Sequence of chain 1.B:
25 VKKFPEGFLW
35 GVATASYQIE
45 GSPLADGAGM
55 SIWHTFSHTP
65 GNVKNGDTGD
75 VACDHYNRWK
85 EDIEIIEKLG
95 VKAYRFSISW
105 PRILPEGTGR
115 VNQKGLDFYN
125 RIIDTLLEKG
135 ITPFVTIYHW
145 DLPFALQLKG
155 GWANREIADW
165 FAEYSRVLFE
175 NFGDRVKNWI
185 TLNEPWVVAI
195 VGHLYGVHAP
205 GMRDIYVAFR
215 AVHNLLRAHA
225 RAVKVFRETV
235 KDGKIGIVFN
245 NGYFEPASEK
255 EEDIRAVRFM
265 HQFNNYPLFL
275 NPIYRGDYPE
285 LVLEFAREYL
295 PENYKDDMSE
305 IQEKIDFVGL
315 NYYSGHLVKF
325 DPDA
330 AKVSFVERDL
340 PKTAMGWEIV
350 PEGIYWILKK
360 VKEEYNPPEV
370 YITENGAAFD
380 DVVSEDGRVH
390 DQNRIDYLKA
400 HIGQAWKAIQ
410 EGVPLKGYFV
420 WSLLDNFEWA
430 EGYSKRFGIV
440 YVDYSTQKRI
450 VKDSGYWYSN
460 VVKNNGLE

Binding-site contacts:
Ligand atom O3 contacts residue TRP420 of chain 1.B at 3.5 Å.
Ligand atom O6 contacts residue TRP346 of chain 1.B at 3.3 Å.
Ligand atom O3 contacts residue GLN42 of chain 1.B at 2.6 Å (h-bond).
Ligand atom O4 contacts residue TRP428 of chain 1.B at 3.7 Å.
Ligand atom C2 contacts residue GLU188 of chain 1.B at 3.8 Å.
Ligand atom C5 contacts residue GLU373 of chain 1.B at 3.8 Å.
Ligand atom C3 contacts residue TRP428 of chain 1.B at 3.8 Å (hydrophobic).
Ligand atom O3 contacts residue HIS143 of chain 1.B at 3.0 Å (h-bond).
Ligand atom O4 contacts residue TRP420 of chain 1.B at 3.1 Å (h-bond).
Ligand atom C3 contacts residue HIS143 of chain 1.B at 3.9 Å.
Ligand atom C6 contacts residue GLU427 of chain 1.B at 3.3 Å.
Ligand atom C4 contacts residue TRP420 of chain 1.B at 3.8 Å (hydrophobic).
Ligand atom O2 contacts residue GLU373 of chain 1.B at 2.6 Å (salt-bridge).
Ligand atom N21 contacts residue GLU188 of chain 1.B at 2.5 Å (salt-bridge).
Ligand atom O3 contacts residue TRP428 of chain 1.B at 2.9 Å (h-bond).
Ligand atom C5 contacts residue TRP420 of chain 1.B at 3.7 Å (hydrophobic).
Ligand atom N1 contacts residue TYR317 of chain 1.B at 3.5 Å (h-bond).
Ligand atom N17 contacts residue GLU373 of chain 1.B at 3.7 Å.
Ligand atom O6 contacts residue GLU427 of chain 1.B at 2.7 Å (salt-bridge).
Ligand atom C2 contacts residue GLU373 of chain 1.B at 3.3 Å.
Ligand atom C1 contacts residue GLU373 of chain 1.B at 3.0 Å.
Ligand atom O2 contacts residue ASN187 of chain 1.B at 3.0 Å (h-bond).
Ligand atom O4 contacts residue GLN42 of chain 1.B at 2.8 Å (h-bond).
Ligand atom N1 contacts residue GLU373 of chain 1.B at 3.2 Å (salt-bridge).
Ligand atom N17 contacts residue TYR317 of chain 1.B at 3.0 Å.
Ligand atom O2 contacts residue GLU188 of chain 1.B at 3.6 Å.
Ligand atom N18 contacts residue TYR317 of chain 1.B at 3.1 Å.
Ligand atom C1 contacts residue GLU188 of chain 1.B at 3.6 Å.
Ligand atom C6 contacts residue PHE436 of chain 1.B at 3.5 Å (hydrophobic).
Ligand atom N21 contacts residue GLU373 of chain 1.B at 3.3 Å (salt-bridge).
Ligand atom N18 contacts residue GLU188 of chain 1.B at 3.3 Å (salt-bridge).
Ligand atom N18 contacts residue GLU373 of chain 1.B at 3.8 Å.
Ligand atom O4 contacts residue GLU427 of chain 1.B at 2.7 Å (salt-bridge).
Ligand atom O2 contacts residue HIS143 of chain 1.B at 3.3 Å (h-bond).
Ligand atom C3 contacts residue GLU373 of chain 1.B at 3.6 Å.
Ligand atom C5 contacts residue TYR317 of chain 1.B at 3.5 Å (hydrophobic).
Ligand atom C3 contacts residue TRP420 of chain 1.B at 3.6 Å (hydrophobic).
Ligand atom C3 contacts residue GLN42 of chain 1.B at 3.8 Å.
Ligand atom C4 contacts residue TRP428 of chain 1.B at 3.7 Å (hydrophobic).
Ligand atom C4 contacts residue GLU427 of chain 1.B at 3.6 Å.

A protein and the small-molecule ligand that binds it are described below.
Small molecule (SMILES): OC[C@@H]1[C@@H](O)[C@H](O)[C@@H](O)c2nnnn21